Sequence of chain 2.C:
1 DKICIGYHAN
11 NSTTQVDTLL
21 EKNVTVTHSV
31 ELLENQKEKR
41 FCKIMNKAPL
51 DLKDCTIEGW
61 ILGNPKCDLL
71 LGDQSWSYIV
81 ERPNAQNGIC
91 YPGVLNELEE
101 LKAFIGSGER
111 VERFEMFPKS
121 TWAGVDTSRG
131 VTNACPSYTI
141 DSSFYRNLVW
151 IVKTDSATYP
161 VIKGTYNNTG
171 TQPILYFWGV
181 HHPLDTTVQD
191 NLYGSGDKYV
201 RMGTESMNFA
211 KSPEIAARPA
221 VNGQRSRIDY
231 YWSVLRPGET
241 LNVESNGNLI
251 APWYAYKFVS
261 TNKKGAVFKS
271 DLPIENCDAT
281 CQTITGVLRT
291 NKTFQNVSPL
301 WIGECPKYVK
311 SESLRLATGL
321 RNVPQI

Binding-site contacts:
Ligand atom C1 contacts residue THR132 of chain 2.C at 3.5 Å.
Ligand atom C6 contacts residue ASN133 of chain 2.C at 2.7 Å.
Ligand atom O10 contacts residue TRP150 of chain 2.C at 4.0 Å.
Ligand atom O9 contacts residue HIS181 of chain 2.C at 4.0 Å.
Ligand atom O1B contacts residue GLN224 of chain 2.C at 3.0 Å (h-bond).
Ligand atom O9 contacts residue TYR91 of chain 2.C at 3.2 Å (h-bond).
Ligand atom O4 contacts residue GLN224 of chain 2.C at 3.5 Å (h-bond).
Ligand atom O1B contacts residue ASN133 of chain 2.C at 3.1 Å (h-bond).
Ligand atom O1A contacts residue THR132 of chain 2.C at 3.2 Å.
Ligand atom O4 contacts residue ASN133 of chain 2.C at 3.8 Å.
Ligand atom C5 contacts residue ASN133 of chain 2.C at 3.7 Å.
Ligand atom O10 contacts residue VAL152 of chain 2.C at 4.0 Å.
Ligand atom N5 contacts residue VAL131 of chain 2.C at 2.9 Å (h-bond).
Ligand atom O10 contacts residue ARG129 of chain 2.C at 3.2 Å (salt-bridge).
Ligand atom O6 contacts residue ASN133 of chain 2.C at 3.3 Å (h-bond).
Ligand atom O10 contacts residue VAL131 of chain 2.C at 3.8 Å.
Ligand atom C4 contacts residue VAL131 of chain 2.C at 3.6 Å (hydrophobic).
Ligand atom C9 contacts residue HIS181 of chain 2.C at 3.8 Å.
Ligand atom O3 contacts residue GLY223 of chain 2.C at 3.8 Å.
Ligand atom C9 contacts residue TYR91 of chain 2.C at 3.2 Å (hydrophobic).
Ligand atom O8 contacts residue TRP150 of chain 2.C at 4.0 Å.
Ligand atom C9 contacts residue TRP150 of chain 2.C at 3.8 Å (hydrophobic).
Ligand atom O9 contacts residue SER226 of chain 2.C at 2.9 Å (h-bond).
Ligand atom C1 contacts residue ASN133 of chain 2.C at 2.8 Å.
Ligand atom C10 contacts residue VAL131 of chain 2.C at 3.8 Å (hydrophobic).
Ligand atom O7 contacts residue LEU192 of chain 2.C at 3.9 Å.
Ligand atom O4 contacts residue VAL131 of chain 2.C at 4.0 Å.
Ligand atom C8 contacts residue TYR91 of chain 2.C at 3.9 Å (hydrophobic).
Ligand atom O4 contacts residue GLY223 of chain 2.C at 3.5 Å (h-bond).
Ligand atom C2 contacts residue ASN133 of chain 2.C at 3.6 Å.
Ligand atom C8 contacts residue GLN224 of chain 2.C at 3.9 Å.
Ligand atom O8 contacts residue TYR91 of chain 2.C at 3.4 Å (h-bond).
Ligand atom C4 contacts residue ASN133 of chain 2.C at 3.9 Å.
Ligand atom C11 contacts residue LEU192 of chain 2.C at 3.5 Å (hydrophobic).
Ligand atom O1A contacts residue ASN133 of chain 2.C at 2.5 Å (h-bond).
Ligand atom O8 contacts residue GLN224 of chain 2.C at 2.9 Å (h-bond).
Ligand atom C5 contacts residue VAL131 of chain 2.C at 3.7 Å (hydrophobic).
Ligand atom O1B contacts residue THR132 of chain 2.C at 2.7 Å (h-bond).
Ligand atom C10 contacts residue ARG129 of chain 2.C at 3.8 Å.
Ligand atom C7 contacts residue TRP150 of chain 2.C at 3.9 Å (hydrophobic).

A small-molecule ligand and the protein it binds are described below.
Small molecule (SMILES): CC(=O)N[C@H]1[C@H]([C@H](O)[C@H](O)CO)O[C@@](OC[C@H]2O[C@@H](O[C@H]3[C@H](O)[C@@H](NC(C)=O)CO[C@@H]3CO)[C@H](O)[C@@H](O)[C@H]2O)(C(=O)O)C[C@@H]1O